Binding-site contacts:
Ligand atom N08 contacts residue HIS88 of chain 1.B at 3.1 Å (h-bond).
Ligand atom C21 contacts residue SER92 of chain 1.B at 3.8 Å.
Ligand atom C13 contacts residue VAL16 of chain 1.B at 3.4 Å (hydrophobic).
Ligand atom C03 contacts residue LEU65 of chain 1.B at 3.2 Å (hydrophobic).
Ligand atom C01 contacts residue THR85 of chain 1.B at 3.4 Å.
Ligand atom C26 contacts residue ALA155 of chain 1.B at 3.5 Å (hydrophobic).
Ligand atom C04 contacts residue LEU65 of chain 1.B at 3.5 Å (hydrophobic).
Ligand atom C12 contacts residue TYR87 of chain 1.B at 3.6 Å (hydrophobic).
Ligand atom C21 contacts residue GLY91 of chain 1.B at 3.5 Å.
Ligand atom C01 contacts residue ALA35 of chain 1.B at 3.3 Å (hydrophobic).
Ligand atom O30 contacts residue LYS37 of chain 1.B at 3.4 Å (salt-bridge).
Ligand atom C07 contacts residue LEU145 of chain 1.B at 3.2 Å (hydrophobic).
Ligand atom C05 contacts residue LEU65 of chain 1.B at 3.8 Å (hydrophobic).
Ligand atom O02 contacts residue THR85 of chain 1.B at 3.2 Å (h-bond).
Ligand atom C07 contacts residue ALA35 of chain 1.B at 3.7 Å (hydrophobic).
Ligand atom C01 contacts residue LEU83 of chain 1.B at 3.6 Å (hydrophobic).
Ligand atom C01 contacts residue LYS37 of chain 1.B at 3.5 Å.
Ligand atom C13 contacts residue TYR87 of chain 1.B at 3.7 Å (hydrophobic).
Ligand atom C24 contacts residue VAL24 of chain 1.B at 3.8 Å (hydrophobic).
Ligand atom C27 contacts residue LEU65 of chain 1.B at 3.3 Å (hydrophobic).
Ligand atom C28 contacts residue GLU50 of chain 1.B at 3.6 Å.
Ligand atom C07 contacts residue HIS86 of chain 1.B at 3.8 Å.
Ligand atom C22 contacts residue GLY91 of chain 1.B at 3.5 Å.
Ligand atom C25 contacts residue LEU65 of chain 1.B at 3.8 Å (hydrophobic).
Ligand atom C26 contacts residue LEU65 of chain 1.B at 3.6 Å (hydrophobic).
Ligand atom O30 contacts residue GLU50 of chain 1.B at 3.6 Å.
Ligand atom C25 contacts residue LEU145 of chain 1.B at 3.5 Å (hydrophobic).
Ligand atom N29 contacts residue LEU83 of chain 1.B at 3.5 Å.
Ligand atom O02 contacts residue LEU65 of chain 1.B at 3.8 Å.
Ligand atom C21 contacts residue ASP95 of chain 1.B at 3.7 Å.
Ligand atom C16 contacts residue VAL16 of chain 1.B at 3.3 Å (hydrophobic).
Ligand atom C12 contacts residue VAL16 of chain 1.B at 3.7 Å (hydrophobic).
Ligand atom C04 contacts residue THR85 of chain 1.B at 3.4 Å.
Ligand atom C09 contacts residue HIS88 of chain 1.B at 3.1 Å.
Ligand atom C04 contacts residue ALA35 of chain 1.B at 3.5 Å (hydrophobic).
Ligand atom C05 contacts residue LEU145 of chain 1.B at 3.7 Å (hydrophobic).
Ligand atom N08 contacts residue LEU145 of chain 1.B at 3.8 Å.
Ligand atom C03 contacts residue THR85 of chain 1.B at 3.6 Å.
Ligand atom C06 contacts residue LEU145 of chain 1.B at 3.5 Å (hydrophobic).
Ligand atom N29 contacts residue GLU50 of chain 1.B at 2.7 Å (salt-bridge).

A small-molecule ligand and the protein it binds are described below.
Small molecule (SMILES): COc1cc(-c2cncc(-c3ccc(N4CCNCC4)cc3)c2C)ccc1C(N)=O

Sequence of chain 1.B:
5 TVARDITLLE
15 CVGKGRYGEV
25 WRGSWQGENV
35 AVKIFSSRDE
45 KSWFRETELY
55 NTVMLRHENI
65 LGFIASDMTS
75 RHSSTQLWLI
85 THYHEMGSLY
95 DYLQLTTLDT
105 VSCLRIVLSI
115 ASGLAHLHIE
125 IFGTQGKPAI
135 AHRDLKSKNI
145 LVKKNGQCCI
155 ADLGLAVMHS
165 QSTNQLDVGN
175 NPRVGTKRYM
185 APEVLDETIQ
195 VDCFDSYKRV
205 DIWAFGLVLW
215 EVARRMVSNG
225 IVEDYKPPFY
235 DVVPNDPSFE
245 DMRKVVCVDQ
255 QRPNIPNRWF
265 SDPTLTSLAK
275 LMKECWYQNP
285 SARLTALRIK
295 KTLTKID